Sequence of chain 1.A:
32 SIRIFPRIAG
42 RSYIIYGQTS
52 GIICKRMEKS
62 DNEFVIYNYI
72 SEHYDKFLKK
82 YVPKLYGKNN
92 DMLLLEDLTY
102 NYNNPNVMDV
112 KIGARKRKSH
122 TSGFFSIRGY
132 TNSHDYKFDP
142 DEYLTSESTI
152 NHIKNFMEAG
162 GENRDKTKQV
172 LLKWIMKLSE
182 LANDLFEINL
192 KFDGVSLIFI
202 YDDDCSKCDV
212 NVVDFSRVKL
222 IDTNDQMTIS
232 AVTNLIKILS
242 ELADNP

Binding-site contacts:
Ligand atom P6 contacts residue LYS117 of chain 1.A at 4.0 Å.
Ligand atom O26 contacts residue LYS117 of chain 1.A at 4.1 Å.
Ligand atom O45 contacts residue LYS117 of chain 1.A at 3.7 Å.
Ligand atom P5 contacts residue LYS117 of chain 1.A at 4.1 Å.
Ligand atom C4 contacts residue LYS117 of chain 1.A at 4.0 Å.
Ligand atom O13 contacts residue ARG42 of chain 1.A at 3.1 Å (salt-bridge).
Ligand atom O11 contacts residue LYS112 of chain 1.A at 3.4 Å (salt-bridge).
Ligand atom O31 contacts residue LYS112 of chain 1.A at 2.8 Å (salt-bridge).
Ligand atom O46 contacts residue LYS112 of chain 1.A at 3.6 Å.
Ligand atom O46 contacts residue ARG218 of chain 1.A at 4.1 Å.
Ligand atom O24 contacts residue ARG118 of chain 1.A at 2.8 Å (salt-bridge).
Ligand atom O13 contacts residue LYS117 of chain 1.A at 4.0 Å.
Ligand atom P4 contacts residue LYS117 of chain 1.A at 3.9 Å.
Ligand atom O35 contacts residue ARG118 of chain 1.A at 3.0 Å.
Ligand atom O45 contacts residue ARG118 of chain 1.A at 2.7 Å (salt-bridge).
Ligand atom O45 contacts residue LYS119 of chain 1.A at 3.2 Å (salt-bridge).
Ligand atom P5 contacts residue ARG118 of chain 1.A at 4.0 Å.
Ligand atom O21 contacts residue ARG42 of chain 1.A at 3.4 Å.
Ligand atom P5 contacts residue LYS119 of chain 1.A at 4.1 Å.
Ligand atom O31 contacts residue GLY41 of chain 1.A at 4.2 Å.
Ligand atom P6 contacts residue LYS112 of chain 1.A at 3.7 Å.
Ligand atom O26 contacts residue LYS119 of chain 1.A at 3.8 Å.
Ligand atom P6 contacts residue ARG116 of chain 1.A at 3.7 Å.
Ligand atom O12 contacts residue ARG42 of chain 1.A at 3.2 Å (salt-bridge).
Ligand atom O36 contacts residue LYS112 of chain 1.A at 2.7 Å (salt-bridge).
Ligand atom P4 contacts residue ARG118 of chain 1.A at 3.5 Å.
Ligand atom O21 contacts residue GLY41 of chain 1.A at 3.5 Å.
Ligand atom O15 contacts residue LYS117 of chain 1.A at 3.5 Å.
Ligand atom C2 contacts residue ARG42 of chain 1.A at 4.1 Å.
Ligand atom P1 contacts residue LYS112 of chain 1.A at 3.7 Å.
Ligand atom O44 contacts residue ARG118 of chain 1.A at 3.4 Å (salt-bridge).
Ligand atom O25 contacts residue LYS119 of chain 1.A at 3.5 Å.
Ligand atom O46 contacts residue LYS117 of chain 1.A at 2.7 Å (salt-bridge).
Ligand atom O24 contacts residue LYS117 of chain 1.A at 2.6 Å (salt-bridge).
Ligand atom O34 contacts residue ARG42 of chain 1.A at 4.0 Å.
Ligand atom O36 contacts residue ARG116 of chain 1.A at 2.9 Å (salt-bridge).
Ligand atom O46 contacts residue ARG116 of chain 1.A at 3.4 Å.
Ligand atom O35 contacts residue LYS117 of chain 1.A at 4.1 Å.
Ligand atom C3 contacts residue ARG42 of chain 1.A at 3.4 Å.
Ligand atom O26 contacts residue ARG116 of chain 1.A at 3.2 Å (salt-bridge).

A protein and the small-molecule ligand that binds it are described below.
Small molecule (SMILES): O=P(O)(O)O[C@@H]1[C@@H](OP(=O)(O)O)[C@H](OP(=O)(O)O)[C@@H](O)[C@H](O)[C@H]1OP(=O)(O)O